Sequence of chain 1.C:
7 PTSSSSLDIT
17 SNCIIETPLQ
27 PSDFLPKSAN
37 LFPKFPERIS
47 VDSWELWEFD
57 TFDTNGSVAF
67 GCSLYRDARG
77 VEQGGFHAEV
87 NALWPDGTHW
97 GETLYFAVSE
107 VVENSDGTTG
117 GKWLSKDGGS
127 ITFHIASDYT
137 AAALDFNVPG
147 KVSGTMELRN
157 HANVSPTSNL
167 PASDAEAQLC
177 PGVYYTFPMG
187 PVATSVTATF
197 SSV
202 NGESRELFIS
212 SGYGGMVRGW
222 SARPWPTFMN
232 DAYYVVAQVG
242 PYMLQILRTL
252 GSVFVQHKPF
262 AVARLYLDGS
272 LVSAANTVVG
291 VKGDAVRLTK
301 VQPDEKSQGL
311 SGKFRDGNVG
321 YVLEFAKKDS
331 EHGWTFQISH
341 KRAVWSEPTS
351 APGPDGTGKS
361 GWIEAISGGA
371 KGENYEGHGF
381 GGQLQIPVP

This protein binds this small molecule.
Small molecule (SMILES): CC(C)[C@@H]1CC[C@@H](C)C[C@@H]1CN

Binding-site contacts:
Ligand atom C11 contacts residue PRO389 of chain 1.C at 4.0 Å (hydrophobic).
Ligand atom C1 contacts residue THR357 of chain 1.C at 3.8 Å.
Ligand atom C2 contacts residue ASN231 of chain 1.C at 3.7 Å.
Ligand atom C7 contacts residue ASP232 of chain 1.C at 4.2 Å.
Ligand atom C4 contacts residue ARG315 of chain 1.C at 4.1 Å.
Ligand atom C6 contacts residue ILE386 of chain 1.C at 3.8 Å (hydrophobic).
Ligand atom C7 contacts residue ARG315 of chain 1.C at 4.1 Å.
Ligand atom C9 contacts residue PRO389 of chain 1.C at 4.3 Å (hydrophobic).
Ligand atom C3 contacts residue ARG315 of chain 1.C at 3.8 Å.
Ligand atom C6 contacts residue VAL388 of chain 1.C at 4.2 Å (hydrophobic).
Ligand atom C5 contacts residue ARG315 of chain 1.C at 4.1 Å.
Ligand atom C2 contacts residue ILE386 of chain 1.C at 4.1 Å (hydrophobic).
Ligand atom C7 contacts residue ILE386 of chain 1.C at 4.4 Å (hydrophobic).
Ligand atom N12 contacts residue PRO389 of chain 1.C at 4.4 Å.
Ligand atom C11 contacts residue ASN231 of chain 1.C at 4.5 Å.
Ligand atom C11 contacts residue VAL388 of chain 1.C at 4.0 Å (hydrophobic).
Ligand atom C2 contacts residue ARG315 of chain 1.C at 4.1 Å.
Ligand atom C9 contacts residue VAL388 of chain 1.C at 4.3 Å (hydrophobic).
Ligand atom C1 contacts residue GLN385 of chain 1.C at 4.2 Å.
Ligand atom C10 contacts residue ASP355 of chain 1.C at 4.0 Å.
Ligand atom C7 contacts residue GLN385 of chain 1.C at 3.7 Å.
Ligand atom C6 contacts residue THR357 of chain 1.C at 4.0 Å.
Ligand atom C1 contacts residue ARG315 of chain 1.C at 3.9 Å.
Ligand atom C6 contacts residue PRO387 of chain 1.C at 3.7 Å (hydrophobic).
Ligand atom C1 contacts residue ILE386 of chain 1.C at 3.5 Å (hydrophobic).
Ligand atom C7 contacts residue ASN231 of chain 1.C at 3.5 Å.
Ligand atom C2 contacts residue VAL388 of chain 1.C at 4.1 Å (hydrophobic).
Ligand atom C1 contacts residue PRO387 of chain 1.C at 4.5 Å (hydrophobic).
Ligand atom C3 contacts residue ASN231 of chain 1.C at 4.2 Å.